Sequence of chain 1.A:
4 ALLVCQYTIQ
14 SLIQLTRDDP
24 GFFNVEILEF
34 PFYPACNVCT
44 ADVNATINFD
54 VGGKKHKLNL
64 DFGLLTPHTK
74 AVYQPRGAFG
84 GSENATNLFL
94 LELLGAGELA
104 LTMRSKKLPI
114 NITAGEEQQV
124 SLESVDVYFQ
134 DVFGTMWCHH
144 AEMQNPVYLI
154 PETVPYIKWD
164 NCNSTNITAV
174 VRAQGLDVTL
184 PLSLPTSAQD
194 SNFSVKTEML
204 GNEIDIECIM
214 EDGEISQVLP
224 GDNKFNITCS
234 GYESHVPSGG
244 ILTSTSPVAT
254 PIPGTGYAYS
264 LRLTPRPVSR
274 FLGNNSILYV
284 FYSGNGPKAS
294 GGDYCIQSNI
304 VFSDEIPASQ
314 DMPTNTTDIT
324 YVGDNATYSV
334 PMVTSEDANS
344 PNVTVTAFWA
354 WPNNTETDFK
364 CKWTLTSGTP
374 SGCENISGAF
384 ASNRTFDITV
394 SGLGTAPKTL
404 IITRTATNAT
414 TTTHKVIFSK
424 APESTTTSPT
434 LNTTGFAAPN

Binding-site contacts:
Ligand atom C1 contacts residue ASN411 of chain 1.A at 1.4 Å.
Ligand atom N2 contacts residue ASN411 of chain 1.A at 3.1 Å (h-bond).
Ligand atom C4 contacts residue ASN411 of chain 1.A at 4.1 Å.
Ligand atom C8 contacts residue ASN411 of chain 1.A at 3.8 Å.
Ligand atom C3 contacts residue ASN411 of chain 1.A at 3.8 Å.
Ligand atom C7 contacts residue ASN411 of chain 1.A at 3.4 Å.
Ligand atom C6 contacts residue ASN411 of chain 1.A at 3.5 Å.
Ligand atom O6 contacts residue ASN411 of chain 1.A at 3.8 Å.
Ligand atom C5 contacts residue ASN411 of chain 1.A at 3.2 Å.
Ligand atom C2 contacts residue ASN411 of chain 1.A at 2.6 Å.
Ligand atom O5 contacts residue ASN411 of chain 1.A at 2.2 Å (h-bond).
Ligand atom O7 contacts residue ASN411 of chain 1.A at 4.1 Å.

A small-molecule ligand and the protein it binds are described below.
Small molecule (SMILES): CC(=O)N[C@H]1[C@H](O[C@H]2[C@H](O)[C@@H](CO)OC[C@@H]2NC(C)=O)O[C@H](CO)[C@@H](O[C@H]2O[C@H](CO)[C@@H](O)[C@H](O)[C@@H]2O)[C@@H]1O